The small molecule below binds the protein below.
Small molecule (SMILES): Nc1nc2c(c(=O)[nH]1)N=C(CO)CN2

Sequence of chain 1.H:
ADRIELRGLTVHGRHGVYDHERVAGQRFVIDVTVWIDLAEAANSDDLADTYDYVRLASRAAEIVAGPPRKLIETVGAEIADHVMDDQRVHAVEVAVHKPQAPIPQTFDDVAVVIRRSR

Binding-site contacts:
Ligand atom C10 contacts residue ASP53 of chain 1.H at 3.7 Å.
Ligand atom N5 contacts residue TYR54 of chain 1.H at 3.2 Å (h-bond).
Ligand atom C6 contacts residue GLU74 of chain 1.E at 3.5 Å.
Ligand atom C11 contacts residue TYR54 of chain 1.H at 3.7 Å (hydrophobic).
Ligand atom C10 contacts residue TYR54 of chain 1.H at 3.3 Å (hydrophobic).
Ligand atom C8 contacts residue TYR54 of chain 1.H at 3.8 Å (hydrophobic).
Ligand atom N1 contacts residue VAL18 of chain 1.E at 3.6 Å.
Ligand atom O8 contacts residue LEU72 of chain 1.E at 3.2 Å.
Ligand atom C3 contacts residue VAL55 of chain 1.H at 3.6 Å (hydrophobic).
Ligand atom N6 contacts residue GLU74 of chain 1.E at 2.8 Å (salt-bridge).
Ligand atom C6 contacts residue THR51 of chain 1.H at 3.9 Å.
Ligand atom N6 contacts residue TYR52 of chain 1.H at 2.9 Å (h-bond).
Ligand atom N4 contacts residue ASP53 of chain 1.H at 2.9 Å (salt-bridge).
Ligand atom C11 contacts residue VAL18 of chain 1.E at 3.4 Å (hydrophobic).
Ligand atom C8 contacts residue LEU72 of chain 1.E at 3.9 Å (hydrophobic).
Ligand atom N6 contacts residue THR51 of chain 1.H at 3.6 Å.
Ligand atom C2 contacts residue VAL18 of chain 1.E at 3.5 Å (hydrophobic).
Ligand atom C11 contacts residue LYS99 of chain 1.E at 3.6 Å.
Ligand atom O8 contacts residue ILE73 of chain 1.E at 2.9 Å (h-bond).
Ligand atom N4 contacts residue TYR54 of chain 1.H at 3.7 Å.
Ligand atom C2 contacts residue TYR54 of chain 1.H at 3.6 Å (hydrophobic).
Ligand atom C8 contacts residue GLU74 of chain 1.E at 3.5 Å.
Ligand atom C10 contacts residue LEU48 of chain 1.H at 3.6 Å (hydrophobic).
Ligand atom C9 contacts residue TYR54 of chain 1.H at 3.4 Å (hydrophobic).
Ligand atom C6 contacts residue TYR54 of chain 1.H at 3.7 Å (hydrophobic).
Ligand atom N4 contacts residue LEU48 of chain 1.H at 3.5 Å.
Ligand atom N5 contacts residue ASP53 of chain 1.H at 3.7 Å.
Ligand atom O4 contacts residue LYS99 of chain 1.E at 2.8 Å (salt-bridge).
Ligand atom N5 contacts residue LEU48 of chain 1.H at 3.8 Å.
Ligand atom O8 contacts residue GLU74 of chain 1.E at 3.3 Å (salt-bridge).
Ligand atom N1 contacts residue TYR54 of chain 1.H at 3.6 Å.
Ligand atom C6 contacts residue TYR52 of chain 1.H at 3.7 Å (hydrophobic).
Ligand atom N5 contacts residue TYR52 of chain 1.H at 3.9 Å.
Ligand atom O4 contacts residue VAL18 of chain 1.E at 2.7 Å (h-bond).
Ligand atom N7 contacts residue GLU74 of chain 1.E at 2.9 Å (salt-bridge).
Ligand atom O4 contacts residue GLU22 of chain 1.E at 2.6 Å (salt-bridge).
Ligand atom C3 contacts residue TYR54 of chain 1.H at 3.9 Å (hydrophobic).
Ligand atom O4 contacts residue GLY17 of chain 1.E at 3.0 Å.
Ligand atom C3 contacts residue ASP53 of chain 1.H at 3.5 Å.
Ligand atom C11 contacts residue GLU22 of chain 1.E at 3.1 Å.

Sequence of chain 1.E:
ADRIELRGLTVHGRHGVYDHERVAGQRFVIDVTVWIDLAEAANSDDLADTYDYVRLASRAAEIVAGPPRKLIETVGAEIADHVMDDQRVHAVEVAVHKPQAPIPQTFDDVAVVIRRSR